Sequence of chain 18.A:
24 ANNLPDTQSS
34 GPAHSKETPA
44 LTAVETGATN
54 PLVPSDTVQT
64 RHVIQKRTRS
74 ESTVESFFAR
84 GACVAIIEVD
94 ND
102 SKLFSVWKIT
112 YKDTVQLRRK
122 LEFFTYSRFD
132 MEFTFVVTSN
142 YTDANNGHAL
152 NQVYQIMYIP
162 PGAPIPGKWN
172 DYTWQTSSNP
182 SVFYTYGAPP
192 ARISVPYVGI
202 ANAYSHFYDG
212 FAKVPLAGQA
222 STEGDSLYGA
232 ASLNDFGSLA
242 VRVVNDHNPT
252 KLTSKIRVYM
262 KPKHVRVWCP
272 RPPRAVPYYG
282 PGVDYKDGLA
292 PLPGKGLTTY

Binding-site contacts:
Ligand atom C12 contacts residue ILE110 of chain 18.A at 3.8 Å (hydrophobic).
Ligand atom C3 contacts residue MET132 of chain 18.A at 3.7 Å (hydrophobic).
Ligand atom C9 contacts residue VAL199 of chain 18.A at 3.6 Å (hydrophobic).
Ligand atom C20 contacts residue LEU240 of chain 18.A at 3.8 Å (hydrophobic).
Ligand atom CL2 contacts residue TYR159 of chain 18.A at 3.6 Å.
Ligand atom C7 contacts residue PHE237 of chain 18.A at 3.5 Å (hydrophobic).
Ligand atom C7 contacts residue MET132 of chain 18.A at 3.3 Å (hydrophobic).
Ligand atom O3 contacts residue PHE130 of chain 18.A at 3.6 Å.
Ligand atom O2 contacts residue VAL196 of chain 18.A at 3.4 Å.
Ligand atom C16 contacts residue TYR159 of chain 18.A at 3.8 Å (hydrophobic).
Ligand atom O1 contacts residue ILE110 of chain 18.A at 3.7 Å.
Ligand atom C1 contacts residue TYR205 of chain 18.A at 3.8 Å (hydrophobic).
Ligand atom C17 contacts residue TYR159 of chain 18.A at 3.7 Å (hydrophobic).
Ligand atom CL3 contacts residue LEU240 of chain 18.A at 3.8 Å.
Ligand atom C13 contacts residue ILE110 of chain 18.A at 3.7 Å (hydrophobic).
Ligand atom C17 contacts residue ALA24 of chain 18.C at 3.7 Å (hydrophobic).
Ligand atom O1 contacts residue PHE237 of chain 18.A at 3.8 Å.
Ligand atom CL2 contacts residue ALA24 of chain 18.C at 3.5 Å.
Ligand atom O3 contacts residue TYR112 of chain 18.A at 3.6 Å.
Ligand atom C14 contacts residue TYR159 of chain 18.A at 3.5 Å (hydrophobic).
Ligand atom C21 contacts residue HIS207 of chain 18.A at 3.6 Å.
Ligand atom C2 contacts residue PHE237 of chain 18.A at 3.6 Å (hydrophobic).
Ligand atom C13 contacts residue MET132 of chain 18.A at 3.4 Å (hydrophobic).
Ligand atom CL3 contacts residue PHE134 of chain 18.A at 3.8 Å.
Ligand atom C12 contacts residue PHE134 of chain 18.A at 3.8 Å (hydrophobic).
Ligand atom C8 contacts residue MET132 of chain 18.A at 3.4 Å (hydrophobic).
Ligand atom C5 contacts residue TYR112 of chain 18.A at 3.5 Å (hydrophobic).
Ligand atom CL2 contacts residue ILE25 of chain 18.C at 3.4 Å.
Ligand atom C19 contacts residue LEU240 of chain 18.A at 3.8 Å (hydrophobic).
Ligand atom C11 contacts residue ILE110 of chain 18.A at 3.8 Å (hydrophobic).
Ligand atom C4 contacts residue MET132 of chain 18.A at 3.8 Å (hydrophobic).
Ligand atom C20 contacts residue ILE194 of chain 18.A at 3.8 Å (hydrophobic).
Ligand atom C21 contacts residue TYR205 of chain 18.A at 3.8 Å (hydrophobic).
Ligand atom C6 contacts residue TYR112 of chain 18.A at 3.7 Å (hydrophobic).
Ligand atom C21 contacts residue SER128 of chain 18.A at 3.8 Å.
Ligand atom C10 contacts residue TYR159 of chain 18.A at 3.5 Å (hydrophobic).
Ligand atom C13 contacts residue PHE134 of chain 18.A at 3.7 Å (hydrophobic).
Ligand atom O1 contacts residue MET132 of chain 18.A at 3.7 Å.
Ligand atom C16 contacts residue ALA24 of chain 18.C at 3.8 Å (hydrophobic).
Ligand atom C9 contacts residue PHE237 of chain 18.A at 3.7 Å (hydrophobic).

Sequence of chain 18.C:
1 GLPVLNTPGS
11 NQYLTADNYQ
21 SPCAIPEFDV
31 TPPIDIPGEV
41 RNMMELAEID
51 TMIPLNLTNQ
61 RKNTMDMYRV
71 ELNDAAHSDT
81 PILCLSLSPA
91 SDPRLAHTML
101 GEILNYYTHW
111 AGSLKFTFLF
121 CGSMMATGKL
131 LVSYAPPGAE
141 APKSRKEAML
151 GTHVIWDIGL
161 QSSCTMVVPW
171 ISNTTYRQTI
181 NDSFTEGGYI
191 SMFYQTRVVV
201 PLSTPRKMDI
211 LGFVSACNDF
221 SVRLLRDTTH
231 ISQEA

The small molecule below binds the protein below.
Small molecule (SMILES): COc1ccc(OCc2ccc(COc3c(Cl)cccc3Cl)cc2)c(Cl)c1